Sequence of chain 1.A:
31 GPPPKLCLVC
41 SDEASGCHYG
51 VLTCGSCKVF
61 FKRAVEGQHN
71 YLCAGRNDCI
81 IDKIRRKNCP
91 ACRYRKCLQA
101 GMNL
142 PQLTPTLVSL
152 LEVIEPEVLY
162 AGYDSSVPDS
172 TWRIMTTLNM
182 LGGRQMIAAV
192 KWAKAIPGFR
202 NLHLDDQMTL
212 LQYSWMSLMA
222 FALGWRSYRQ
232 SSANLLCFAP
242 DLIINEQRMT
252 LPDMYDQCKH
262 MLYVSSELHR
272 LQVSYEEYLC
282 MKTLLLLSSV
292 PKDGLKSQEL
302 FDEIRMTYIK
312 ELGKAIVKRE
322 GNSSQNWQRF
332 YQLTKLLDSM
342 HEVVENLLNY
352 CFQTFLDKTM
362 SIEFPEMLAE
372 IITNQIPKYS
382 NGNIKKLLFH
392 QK

The protein below binds the small molecule below.
Small molecule (SMILES): C[C@H](NC(=O)C(C)(F)F)[C@H](Oc1ccc2c(cnn2-c2cccc(C(=O)N[C@@H]3CCOC3)c2)c1)c1ccc2c(c1)OCCO2

Binding-site contacts:
Ligand atom O37 contacts residue MET220 of chain 1.A at 3.3 Å.
Ligand atom O37 contacts residue LEU219 of chain 1.A at 3.6 Å.
Ligand atom C11 contacts residue GLY183 of chain 1.A at 3.6 Å.
Ligand atom N34 contacts residue PHE239 of chain 1.A at 3.7 Å.
Ligand atom C9 contacts residue GLN186 of chain 1.A at 3.6 Å.
Ligand atom C29 contacts residue TYR351 of chain 1.A at 3.6 Å (hydrophobic).
Ligand atom C6 contacts residue LEU179 of chain 1.A at 3.5 Å (hydrophobic).
Ligand atom C11 contacts residue LEU179 of chain 1.A at 3.4 Å (hydrophobic).
Ligand atom F43 contacts residue ASN180 of chain 1.A at 3.3 Å.
Ligand atom C8 contacts residue LEU179 of chain 1.A at 3.3 Å (hydrophobic).
Ligand atom C2 contacts residue ARG227 of chain 1.A at 3.4 Å.
Ligand atom C3 contacts residue ASN180 of chain 1.A at 3.2 Å.
Ligand atom C23 contacts residue ALA190 of chain 1.A at 3.6 Å (hydrophobic).
Ligand atom N36 contacts residue ASN180 of chain 1.A at 2.8 Å (h-bond).
Ligand atom C12 contacts residue LEU179 of chain 1.A at 3.6 Å (hydrophobic).
Ligand atom C26 contacts residue ALA223 of chain 1.A at 3.5 Å (hydrophobic).
Ligand atom O40 contacts residue GLN258 of chain 1.A at 3.1 Å.
Ligand atom F43 contacts residue MET176 of chain 1.A at 3.7 Å.
Ligand atom C3 contacts residue LEU179 of chain 1.A at 3.6 Å (hydrophobic).
Ligand atom C26 contacts residue LYS283 of chain 1.A at 3.6 Å.
Ligand atom C6 contacts residue MET176 of chain 1.A at 3.7 Å (hydrophobic).
Ligand atom N33 contacts residue LEU182 of chain 1.A at 3.5 Å.
Ligand atom N35 contacts residue ALA223 of chain 1.A at 3.6 Å.
Ligand atom F44 contacts residue THR355 of chain 1.A at 3.4 Å.
Ligand atom C29 contacts residue MET176 of chain 1.A at 3.6 Å (hydrophobic).
Ligand atom O38 contacts residue CYS352 of chain 1.A at 3.3 Å.
Ligand atom N35 contacts residue GLN186 of chain 1.A at 3.3 Å (h-bond).
Ligand atom F44 contacts residue CYS352 of chain 1.A at 3.5 Å.
Ligand atom O38 contacts residue GLN258 of chain 1.A at 2.9 Å (h-bond).
Ligand atom O41 contacts residue LYS283 of chain 1.A at 2.9 Å (salt-bridge).
Ligand atom C31 contacts residue ASN180 of chain 1.A at 3.3 Å.
Ligand atom C20 contacts residue ALA223 of chain 1.A at 3.6 Å (hydrophobic).
Ligand atom C30 contacts residue ASN180 of chain 1.A at 3.4 Å.
Ligand atom C1 contacts residue ARG227 of chain 1.A at 3.6 Å.
Ligand atom C25 contacts residue GLN258 of chain 1.A at 3.5 Å.
Ligand atom C22 contacts residue GLN186 of chain 1.A at 3.6 Å.
Ligand atom C5 contacts residue PHE239 of chain 1.A at 3.5 Å (hydrophobic).
Ligand atom C28 contacts residue ASN180 of chain 1.A at 3.5 Å.
Ligand atom C21 contacts residue CYS352 of chain 1.A at 3.7 Å (hydrophobic).
Ligand atom C4 contacts residue MET220 of chain 1.A at 3.5 Å (hydrophobic).